The protein below binds the small molecule below.
Small molecule (SMILES): NC(=O)c1cccc2cn(-c3ccc([C@@H]4CCCNC4)cc3)nc12

Sequence of chain 1.A:
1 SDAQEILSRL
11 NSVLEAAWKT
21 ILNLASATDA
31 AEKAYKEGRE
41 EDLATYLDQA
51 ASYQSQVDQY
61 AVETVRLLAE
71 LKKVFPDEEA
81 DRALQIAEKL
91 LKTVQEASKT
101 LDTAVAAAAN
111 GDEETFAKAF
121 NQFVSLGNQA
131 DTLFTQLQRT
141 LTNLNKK

Binding-site contacts:
Ligand atom NAA contacts residue ALA97 of chain 1.A at 3.9 Å.
Ligand atom CAV contacts residue GLY127 of chain 1.A at 3.7 Å.
Ligand atom CAD contacts residue VAL57 of chain 1.A at 3.8 Å (hydrophobic).
Ligand atom NAA contacts residue LEU24 of chain 1.A at 3.4 Å.
Ligand atom CAL contacts residue GLU32 of chain 1.A at 3.4 Å.
Ligand atom CAK contacts residue GLU32 of chain 1.A at 3.6 Å.
Ligand atom CAD contacts residue ALA130 of chain 1.A at 3.5 Å (hydrophobic).
Ligand atom NAP contacts residue ASP29 of chain 1.A at 2.6 Å (salt-bridge).
Ligand atom CAC contacts residue ILE21 of chain 1.A at 3.4 Å (hydrophobic).
Ligand atom CAJ contacts residue GLY127 of chain 1.A at 3.3 Å.
Ligand atom CAQ contacts residue LEU24 of chain 1.A at 3.9 Å (hydrophobic).
Ligand atom CAG contacts residue GLY127 of chain 1.A at 3.7 Å.
Ligand atom CAI contacts residue ASP131 of chain 1.A at 3.6 Å.
Ligand atom OAB contacts residue VAL94 of chain 1.A at 3.5 Å.
Ligand atom CAJ contacts residue ASP131 of chain 1.A at 3.9 Å.
Ligand atom NAO contacts residue GLY127 of chain 1.A at 3.5 Å.
Ligand atom OAB contacts residue GLN54 of chain 1.A at 2.9 Å (h-bond).
Ligand atom CAN contacts residue THR28 of chain 1.A at 3.7 Å.
Ligand atom CAU contacts residue GLY127 of chain 1.A at 3.5 Å.
Ligand atom CAQ contacts residue GLN54 of chain 1.A at 3.6 Å.
Ligand atom CAM contacts residue THR28 of chain 1.A at 3.6 Å.
Ligand atom CAM contacts residue VAL124 of chain 1.A at 3.4 Å (hydrophobic).
Ligand atom CAG contacts residue ASN128 of chain 1.A at 3.7 Å.
Ligand atom CAN contacts residue ALA25 of chain 1.A at 3.9 Å (hydrophobic).
Ligand atom CAF contacts residue THR28 of chain 1.A at 3.6 Å.
Ligand atom CAT contacts residue ALA130 of chain 1.A at 3.7 Å (hydrophobic).
Ligand atom CAJ contacts residue ILE21 of chain 1.A at 3.7 Å (hydrophobic).
Ligand atom OAB contacts residue VAL57 of chain 1.A at 3.5 Å.
Ligand atom CAE contacts residue ASN128 of chain 1.A at 3.6 Å.
Ligand atom CAI contacts residue ILE21 of chain 1.A at 3.6 Å (hydrophobic).
Ligand atom CAK contacts residue VAL124 of chain 1.A at 4.0 Å (hydrophobic).
Ligand atom NAA contacts residue GLN54 of chain 1.A at 2.9 Å (h-bond).
Ligand atom NAX contacts residue GLY127 of chain 1.A at 3.4 Å (h-bond).
Ligand atom CAS contacts residue GLY127 of chain 1.A at 3.9 Å.
Ligand atom CAI contacts residue ALA130 of chain 1.A at 3.9 Å (hydrophobic).
Ligand atom CAL contacts residue ASP29 of chain 1.A at 2.9 Å.
Ligand atom CAC contacts residue ALA130 of chain 1.A at 3.7 Å (hydrophobic).
Ligand atom CAU contacts residue ILE21 of chain 1.A at 3.7 Å (hydrophobic).
Ligand atom CAK contacts residue THR28 of chain 1.A at 3.2 Å.
Ligand atom CAN contacts residue ASP29 of chain 1.A at 3.5 Å.